Binding-site contacts:
Ligand atom C7 contacts residue CYS45 of chain 1.B at 3.8 Å (hydrophobic).
Ligand atom O5 contacts residue ASN42 of chain 1.B at 2.3 Å (h-bond).
Ligand atom C7 contacts residue ASN42 of chain 1.B at 3.3 Å.
Ligand atom C7 contacts residue ARG176 of chain 1.B at 3.6 Å.
Ligand atom C8 contacts residue CYS45 of chain 1.B at 3.6 Å (hydrophobic).
Ligand atom C2 contacts residue ALA90 of chain 1.B at 3.7 Å (hydrophobic).
Ligand atom O7 contacts residue ASP41 of chain 1.B at 3.7 Å.
Ligand atom C6 contacts residue ASP41 of chain 1.B at 3.7 Å.
Ligand atom O7 contacts residue CYS45 of chain 1.B at 3.3 Å.
Ligand atom O2 contacts residue ARG176 of chain 1.B at 3.1 Å (salt-bridge).
Ligand atom O2 contacts residue ASP41 of chain 1.B at 3.7 Å.
Ligand atom O7 contacts residue ASN42 of chain 1.B at 3.1 Å (h-bond).
Ligand atom C5 contacts residue ASN42 of chain 1.B at 3.9 Å.
Ligand atom C5 contacts residue ASN42 of chain 1.B at 3.6 Å.
Ligand atom N2 contacts residue ASN42 of chain 1.B at 3.0 Å (h-bond).
Ligand atom O7 contacts residue ARG176 of chain 1.B at 3.0 Å (salt-bridge).
Ligand atom C2 contacts residue PRO92 of chain 1.B at 3.6 Å (hydrophobic).
Ligand atom C2 contacts residue ASN42 of chain 1.B at 2.4 Å.
Ligand atom C8 contacts residue PRO92 of chain 1.B at 3.9 Å (hydrophobic).
Ligand atom C8 contacts residue ASN19 of chain 1.B at 3.3 Å.
Ligand atom C1 contacts residue ASN42 of chain 1.B at 1.4 Å.
Ligand atom C6 contacts residue LYS9 of chain 1.B at 3.4 Å.
Ligand atom O7 contacts residue ASN19 of chain 1.B at 3.0 Å (h-bond).
Ligand atom O3 contacts residue ARG176 of chain 1.B at 3.5 Å.
Ligand atom C1 contacts residue GLU21 of chain 1.B at 3.8 Å.
Ligand atom O5 contacts residue ASP41 of chain 1.B at 3.6 Å.
Ligand atom O2 contacts residue PRO92 of chain 1.B at 3.7 Å.
Ligand atom C8 contacts residue GLU21 of chain 1.B at 3.9 Å.
Ligand atom N2 contacts residue GLU21 of chain 1.B at 3.6 Å.
Ligand atom C3 contacts residue ASN42 of chain 1.B at 3.8 Å.
Ligand atom O6 contacts residue ASP41 of chain 1.B at 3.5 Å.
Ligand atom C4 contacts residue LYS9 of chain 1.B at 3.9 Å.
Ligand atom O3 contacts residue SER40 of chain 1.B at 3.7 Å.
Ligand atom C7 contacts residue GLU21 of chain 1.B at 3.9 Å.
Ligand atom O3 contacts residue ARG176 of chain 1.B at 3.8 Å.
Ligand atom O6 contacts residue ARG176 of chain 1.B at 2.9 Å (salt-bridge).
Ligand atom C3 contacts residue SER40 of chain 1.B at 3.8 Å.
Ligand atom O2 contacts residue ALA90 of chain 1.B at 2.7 Å (h-bond).
Ligand atom C2 contacts residue ARG176 of chain 1.B at 3.9 Å.
Ligand atom C7 contacts residue ASN19 of chain 1.B at 3.7 Å.

Sequence of chain 1.B:
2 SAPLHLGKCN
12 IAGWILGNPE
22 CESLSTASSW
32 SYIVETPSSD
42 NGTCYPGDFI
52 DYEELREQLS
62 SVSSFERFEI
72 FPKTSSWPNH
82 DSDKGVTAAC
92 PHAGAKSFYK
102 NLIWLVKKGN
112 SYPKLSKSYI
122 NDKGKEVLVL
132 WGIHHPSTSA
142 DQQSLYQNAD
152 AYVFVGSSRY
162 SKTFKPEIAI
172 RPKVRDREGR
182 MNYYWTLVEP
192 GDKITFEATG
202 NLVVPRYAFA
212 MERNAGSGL

A protein and the small-molecule ligand that binds it are described below.
Small molecule (SMILES): CC(=O)N[C@H]1[C@H](O[C@H]2[C@H](O[C@@H]3O[C@@H](C)[C@@H](O)[C@@H](O)[C@@H]3O)[C@@H](NC(C)=O)CO[C@@H]2CO[C@@H]2O[C@@H](C)[C@@H](O)[C@@H](O)[C@@H]2O)O[C@H](CO)[C@@H](O[C@@H]2O[C@H](CO)[C@@H](O)[C@H](O)[C@@H]2O)[C@@H]1O